The small molecule below binds the protein below.
Small molecule (SMILES): CC(=O)N[C@@H]1[C@@H](O)[C@H](O)[C@@H](CO)O[C@H]1O

Binding-site contacts:
Ligand atom C2 contacts residue ASN167 of chain 1.C at 2.5 Å.
Ligand atom C8 contacts residue ASN167 of chain 1.C at 4.3 Å.
Ligand atom C3 contacts residue ASN167 of chain 1.C at 3.8 Å.
Ligand atom C7 contacts residue ASN167 of chain 1.C at 3.3 Å.
Ligand atom C5 contacts residue ASN167 of chain 1.C at 3.7 Å.
Ligand atom O7 contacts residue ASN167 of chain 1.C at 3.5 Å (h-bond).
Ligand atom C1 contacts residue ASN167 of chain 1.C at 1.5 Å.
Ligand atom C4 contacts residue ASN167 of chain 1.C at 4.3 Å.
Ligand atom N2 contacts residue ASN167 of chain 1.C at 2.8 Å (h-bond).
Ligand atom O5 contacts residue ASN167 of chain 1.C at 2.5 Å (h-bond).
Ligand atom C8 contacts residue TYR217 of chain 1.C at 4.2 Å (hydrophobic).

Sequence of chain 1.C:
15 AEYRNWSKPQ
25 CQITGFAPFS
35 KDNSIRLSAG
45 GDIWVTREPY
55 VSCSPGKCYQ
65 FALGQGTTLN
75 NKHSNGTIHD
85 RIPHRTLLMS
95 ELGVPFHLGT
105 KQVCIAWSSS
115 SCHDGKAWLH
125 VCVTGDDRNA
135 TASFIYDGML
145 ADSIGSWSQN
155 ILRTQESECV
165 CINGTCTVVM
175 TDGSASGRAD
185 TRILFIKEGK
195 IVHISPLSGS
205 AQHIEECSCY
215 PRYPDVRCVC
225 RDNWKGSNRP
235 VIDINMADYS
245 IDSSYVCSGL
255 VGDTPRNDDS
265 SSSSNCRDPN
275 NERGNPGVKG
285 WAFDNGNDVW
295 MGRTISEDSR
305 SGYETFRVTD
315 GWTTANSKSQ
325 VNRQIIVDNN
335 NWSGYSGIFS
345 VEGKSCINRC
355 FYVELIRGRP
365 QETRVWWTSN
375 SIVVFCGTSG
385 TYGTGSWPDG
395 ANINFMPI